Binding-site contacts:
Ligand atom C25 contacts residue ASN99 of chain 2.B at 3.9 Å.
Ligand atom O2 contacts residue PHE131 of chain 2.B at 4.0 Å.
Ligand atom C4 contacts residue ASN99 of chain 2.B at 3.5 Å.
Ligand atom C14 contacts residue ASN99 of chain 2.B at 3.6 Å.
Ligand atom C11 contacts residue PHE131 of chain 2.B at 3.5 Å (hydrophobic).
Ligand atom N22 contacts residue THR177 of chain 2.B at 3.6 Å.
Ligand atom C11 contacts residue LEU100 of chain 2.B at 3.5 Å (hydrophobic).
Ligand atom C7 contacts residue ASN99 of chain 2.B at 3.3 Å.
Ligand atom C12 contacts residue LEU100 of chain 2.B at 3.8 Å (hydrophobic).
Ligand atom C10 contacts residue PHE131 of chain 2.B at 3.7 Å (hydrophobic).
Ligand atom C1 contacts residue ASN99 of chain 2.B at 3.3 Å.
Ligand atom C14 contacts residue ASN44 of chain 2.B at 4.0 Å.
Ligand atom C3 contacts residue ASN99 of chain 2.B at 3.6 Å.
Ligand atom N16 contacts residue MET91 of chain 2.B at 3.8 Å.
Ligand atom CL13 contacts residue PHE131 of chain 2.B at 3.8 Å.
Ligand atom C10 contacts residue ASN99 of chain 2.B at 3.9 Å.
Ligand atom C1 contacts residue TYR132 of chain 2.B at 3.7 Å (hydrophobic).
Ligand atom O2 contacts residue TYR132 of chain 2.B at 3.5 Å.
Ligand atom C5 contacts residue ASN99 of chain 2.B at 3.5 Å.
Ligand atom O2 contacts residue ASN99 of chain 2.B at 3.9 Å.
Ligand atom S24 contacts residue GLY90 of chain 2.B at 3.6 Å.
Ligand atom C9 contacts residue ASN99 of chain 2.B at 3.3 Å.
Ligand atom C8 contacts residue ASN99 of chain 2.B at 3.1 Å.
Ligand atom C6 contacts residue ASN99 of chain 2.B at 3.6 Å.
Ligand atom N19 contacts residue ASN44 of chain 2.B at 4.0 Å.
Ligand atom C18 contacts residue ASP86 of chain 2.B at 3.9 Å.
Ligand atom N16 contacts residue ASN99 of chain 2.B at 3.6 Å.
Ligand atom N22 contacts residue ALA48 of chain 2.B at 3.5 Å.
Ligand atom CL13 contacts residue MET91 of chain 2.B at 3.9 Å.
Ligand atom N19 contacts residue THR177 of chain 2.B at 3.9 Å.
Ligand atom C1 contacts residue PHE131 of chain 2.B at 3.7 Å (hydrophobic).
Ligand atom C3 contacts residue GLY128 of chain 2.B at 3.6 Å.
Ligand atom C25 contacts residue MET91 of chain 2.B at 3.6 Å (hydrophobic).
Ligand atom C8 contacts residue ASN44 of chain 2.B at 4.0 Å.
Ligand atom S24 contacts residue ILE89 of chain 2.B at 3.7 Å.
Ligand atom N19 contacts residue ASP86 of chain 2.B at 2.9 Å (salt-bridge).
Ligand atom S24 contacts residue ALA48 of chain 2.B at 3.9 Å.
Ligand atom N17 contacts residue ASN44 of chain 2.B at 3.7 Å.
Ligand atom C25 contacts residue GLY90 of chain 2.B at 3.9 Å.
Ligand atom N19 contacts residue SER45 of chain 2.B at 3.7 Å.

The small molecule below binds the protein below.
Small molecule (SMILES): CSc1nc(N)nc(-c2c(Cl)cc3c4c(cccc24)COC3)n1

Sequence of chain 2.B:
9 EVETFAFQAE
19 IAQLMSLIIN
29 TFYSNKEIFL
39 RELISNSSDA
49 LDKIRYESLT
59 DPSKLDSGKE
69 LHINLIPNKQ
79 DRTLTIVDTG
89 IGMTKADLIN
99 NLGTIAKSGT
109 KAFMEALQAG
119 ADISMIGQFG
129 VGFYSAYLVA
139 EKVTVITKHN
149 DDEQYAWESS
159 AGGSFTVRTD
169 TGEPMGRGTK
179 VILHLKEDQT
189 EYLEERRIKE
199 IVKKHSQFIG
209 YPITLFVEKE